Binding-site contacts:
Ligand atom OP1 contacts residue LYS68 of chain 21.C at 3.2 Å (salt-bridge).
Ligand atom C2 contacts residue U1 of chain 26.G at 3.9 Å.
Ligand atom OP1 contacts residue PHE76 of chain 21.C at 3.7 Å.
Ligand atom OP1 contacts residue LEU56 of chain 21.C at 2.8 Å.
Ligand atom O2 contacts residue GLN61 of chain 21.C at 3.9 Å.
Ligand atom C5 contacts residue U5 of chain 26.G at 3.9 Å.
Ligand atom C2 contacts residue C6 of chain 26.G at 3.4 Å.
Ligand atom N1 contacts residue U2 of chain 26.G at 2.8 Å.
Ligand atom O2 contacts residue U2 of chain 26.G at 3.6 Å.
Ligand atom C2 contacts residue A4 of chain 26.G at 3.9 Å.
Ligand atom O4 contacts residue U5 of chain 26.G at 2.8 Å (h-bond).
Ligand atom N3 contacts residue A4 of chain 26.G at 3.8 Å.
Ligand atom OP2 contacts residue LYS8 of chain 21.F at 3.8 Å.
Ligand atom O2' contacts residue LEU64 of chain 21.C at 3.9 Å.
Ligand atom O2 contacts residue C6 of chain 26.G at 2.9 Å (h-bond).
Ligand atom C4 contacts residue A4 of chain 26.G at 3.2 Å.
Ligand atom N1 contacts residue U3 of chain 26.G at 3.8 Å.
Ligand atom N6 contacts residue U2 of chain 26.G at 2.6 Å (h-bond).
Ligand atom O2' contacts residue THR57 of chain 21.C at 3.2 Å.
Ligand atom C4 contacts residue U1 of chain 26.G at 3.7 Å.
Ligand atom O4 contacts residue A4 of chain 26.G at 2.6 Å (h-bond).
Ligand atom C2 contacts residue GLN61 of chain 21.C at 3.9 Å.
Ligand atom N3 contacts residue U5 of chain 26.G at 3.6 Å.
Ligand atom N3 contacts residue GLN61 of chain 21.C at 3.6 Å.
Ligand atom O4 contacts residue U1 of chain 26.G at 2.8 Å (h-bond).
Ligand atom N1 contacts residue U5 of chain 26.G at 3.7 Å.
Ligand atom C6 contacts residue U5 of chain 26.G at 3.6 Å.
Ligand atom N3 contacts residue C6 of chain 26.G at 3.2 Å (h-bond).
Ligand atom N3 contacts residue U1 of chain 26.G at 3.9 Å.
Ligand atom OP1 contacts residue LYS12 of chain 21.F at 3.9 Å.
Ligand atom C6 contacts residue A4 of chain 26.G at 3.7 Å.
Ligand atom C2 contacts residue U2 of chain 26.G at 3.6 Å.
Ligand atom C5 contacts residue A4 of chain 26.G at 2.8 Å.
Ligand atom N3 contacts residue U1 of chain 26.G at 3.8 Å.
Ligand atom C4 contacts residue U5 of chain 26.G at 3.7 Å.
Ligand atom O2 contacts residue U1 of chain 26.G at 2.9 Å (h-bond).
Ligand atom C6 contacts residue U2 of chain 26.G at 3.4 Å.
Ligand atom OP1 contacts residue LYS8 of chain 21.F at 3.1 Å.
Ligand atom C2 contacts residue U3 of chain 26.G at 3.8 Å.
Ligand atom N3 contacts residue U2 of chain 26.G at 3.6 Å.

Sequence of chain 21.F:
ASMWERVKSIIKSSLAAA

This protein binds this small molecule.
Small molecule (SMILES): Nc1ccn([C@@H]2O[C@H](CO[P](=O)(O)O[C@H]3[C@@H](O)[C@H](n4ccc(=O)[nH]c4=O)O[C@@H]3CO[P](=O)(O)O[C@H]3[C@@H](O)[C@H](n4cnc5c(N)ncnc54)O[C@@H]3CO)[C@@H](O[P](=O)(O)OC[C@H]3O[C@@H](n4ccc(=O)[nH]c4=O)[C@H](O)[C@@H]3O)[C@H]2O)c(=O)n1.O=c1ccn([C@@H]2O[C@H](CO[P](=O)(O)O[C@H]3[C@@H](O)[C@H](n4ccc(=O)[nH]c4=O)O[C@@H]3CO[P](=O)(O)O[C@H]3[C@@H](O)[C@H](n4ccc(=O)[nH]c4=O)O[C@@H]3CO)[C@@H](O)[C@H]2O)c(=O)[nH]1

Sequence of chain 21.C:
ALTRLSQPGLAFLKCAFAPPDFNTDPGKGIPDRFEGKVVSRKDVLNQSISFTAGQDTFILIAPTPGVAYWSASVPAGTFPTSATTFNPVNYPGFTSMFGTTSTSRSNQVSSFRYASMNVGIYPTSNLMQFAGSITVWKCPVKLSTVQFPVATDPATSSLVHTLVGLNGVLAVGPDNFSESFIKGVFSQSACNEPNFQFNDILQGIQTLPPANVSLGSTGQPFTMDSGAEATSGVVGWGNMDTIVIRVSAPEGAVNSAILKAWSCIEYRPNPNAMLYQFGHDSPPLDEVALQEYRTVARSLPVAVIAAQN

Sequence of chain 26.C:
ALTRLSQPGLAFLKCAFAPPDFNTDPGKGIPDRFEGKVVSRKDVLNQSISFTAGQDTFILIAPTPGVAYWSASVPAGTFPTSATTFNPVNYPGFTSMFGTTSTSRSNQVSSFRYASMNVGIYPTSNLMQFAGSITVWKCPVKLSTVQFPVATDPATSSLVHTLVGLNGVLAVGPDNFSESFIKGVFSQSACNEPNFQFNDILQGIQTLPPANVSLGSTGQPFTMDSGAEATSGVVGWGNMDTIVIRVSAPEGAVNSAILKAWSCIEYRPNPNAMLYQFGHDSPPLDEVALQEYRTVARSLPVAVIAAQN